Binding-site contacts:
Ligand atom O7 contacts residue ASP416 of chain 1.A at 2.9 Å (salt-bridge).
Ligand atom C5 contacts residue ASN328 of chain 1.A at 3.6 Å.
Ligand atom C1 contacts residue SER414 of chain 1.A at 4.2 Å.
Ligand atom O5 contacts residue ASN328 of chain 1.A at 2.3 Å (h-bond).
Ligand atom O7 contacts residue PRO410 of chain 1.A at 4.4 Å.
Ligand atom C5 contacts residue SER415 of chain 1.A at 4.3 Å.
Ligand atom N2 contacts residue GLU408 of chain 1.A at 3.8 Å.
Ligand atom C7 contacts residue ASP416 of chain 1.A at 3.7 Å.
Ligand atom O5 contacts residue SER414 of chain 1.A at 3.2 Å (h-bond).
Ligand atom C4 contacts residue ASN328 of chain 1.A at 4.2 Å.
Ligand atom C7 contacts residue PRO410 of chain 1.A at 4.2 Å (hydrophobic).
Ligand atom N2 contacts residue ASN328 of chain 1.A at 2.8 Å (h-bond).
Ligand atom C6 contacts residue ASP416 of chain 1.A at 4.0 Å.
Ligand atom O6 contacts residue SER415 of chain 1.A at 3.0 Å (h-bond).
Ligand atom C1 contacts residue GLU408 of chain 1.A at 4.2 Å.
Ligand atom O6 contacts residue ASP416 of chain 1.A at 3.0 Å (salt-bridge).
Ligand atom C7 contacts residue ASN328 of chain 1.A at 3.8 Å.
Ligand atom C1 contacts residue ASN328 of chain 1.A at 1.4 Å.
Ligand atom C5 contacts residue SER414 of chain 1.A at 4.2 Å.
Ligand atom C6 contacts residue SER415 of chain 1.A at 3.0 Å.
Ligand atom C2 contacts residue ASN328 of chain 1.A at 2.4 Å.
Ligand atom O7 contacts residue ASN328 of chain 1.A at 4.3 Å.
Ligand atom C1 contacts residue ASP416 of chain 1.A at 4.1 Å.
Ligand atom C3 contacts residue ASN328 of chain 1.A at 3.7 Å.
Ligand atom O5 contacts residue SER415 of chain 1.A at 4.4 Å.
Ligand atom C8 contacts residue PRO410 of chain 1.A at 3.6 Å (hydrophobic).
Ligand atom C6 contacts residue SER414 of chain 1.A at 3.9 Å.
Ligand atom C8 contacts residue ASP416 of chain 1.A at 4.1 Å.
Ligand atom O5 contacts residue TYR372 of chain 1.A at 4.3 Å.
Ligand atom C8 contacts residue GLU408 of chain 1.A at 4.2 Å.
Ligand atom O6 contacts residue SER414 of chain 1.A at 4.0 Å.

Sequence of chain 1.A:
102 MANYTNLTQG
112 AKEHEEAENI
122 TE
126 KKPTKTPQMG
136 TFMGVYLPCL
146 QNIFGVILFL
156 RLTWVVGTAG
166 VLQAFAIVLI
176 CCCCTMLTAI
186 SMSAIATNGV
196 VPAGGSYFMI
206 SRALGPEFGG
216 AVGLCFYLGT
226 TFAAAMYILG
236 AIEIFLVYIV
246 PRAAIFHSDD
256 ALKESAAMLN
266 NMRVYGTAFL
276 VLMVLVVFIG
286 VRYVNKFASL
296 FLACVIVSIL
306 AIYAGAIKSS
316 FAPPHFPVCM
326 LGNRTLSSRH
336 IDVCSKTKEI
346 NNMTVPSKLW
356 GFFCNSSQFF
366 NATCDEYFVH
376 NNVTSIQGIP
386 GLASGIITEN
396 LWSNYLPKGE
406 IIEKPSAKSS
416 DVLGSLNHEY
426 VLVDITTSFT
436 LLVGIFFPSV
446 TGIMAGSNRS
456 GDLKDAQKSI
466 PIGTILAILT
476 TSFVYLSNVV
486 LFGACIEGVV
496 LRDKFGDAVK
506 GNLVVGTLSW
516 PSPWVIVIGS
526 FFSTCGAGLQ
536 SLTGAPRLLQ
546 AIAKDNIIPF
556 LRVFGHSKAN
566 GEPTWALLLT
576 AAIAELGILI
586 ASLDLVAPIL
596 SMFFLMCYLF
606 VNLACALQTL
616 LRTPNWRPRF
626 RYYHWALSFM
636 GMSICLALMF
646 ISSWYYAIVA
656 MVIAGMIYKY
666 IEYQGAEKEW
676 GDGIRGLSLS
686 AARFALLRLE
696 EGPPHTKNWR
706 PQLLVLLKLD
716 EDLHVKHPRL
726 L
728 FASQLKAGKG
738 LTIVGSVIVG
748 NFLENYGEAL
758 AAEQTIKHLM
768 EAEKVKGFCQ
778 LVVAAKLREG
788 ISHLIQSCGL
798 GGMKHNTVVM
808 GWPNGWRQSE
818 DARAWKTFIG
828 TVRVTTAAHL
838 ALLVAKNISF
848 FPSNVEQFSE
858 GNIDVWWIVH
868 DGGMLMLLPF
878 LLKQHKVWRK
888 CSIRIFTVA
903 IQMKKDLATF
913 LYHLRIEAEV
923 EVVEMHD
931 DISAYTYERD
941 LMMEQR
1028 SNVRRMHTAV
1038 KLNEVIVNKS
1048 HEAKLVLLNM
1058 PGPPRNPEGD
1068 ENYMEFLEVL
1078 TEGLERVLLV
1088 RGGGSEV

This protein binds this small molecule.
Small molecule (SMILES): CC(=O)N[C@H]1[C@H](O[C@H]2[C@H](O)[C@@H](NC(C)=O)CO[C@@H]2CO)O[C@H](CO)[C@@H](O[C@@H]2O[C@H](CO)[C@@H](O)[C@H](O)[C@@H]2O)[C@@H]1O